Sequence of chain 2.B:
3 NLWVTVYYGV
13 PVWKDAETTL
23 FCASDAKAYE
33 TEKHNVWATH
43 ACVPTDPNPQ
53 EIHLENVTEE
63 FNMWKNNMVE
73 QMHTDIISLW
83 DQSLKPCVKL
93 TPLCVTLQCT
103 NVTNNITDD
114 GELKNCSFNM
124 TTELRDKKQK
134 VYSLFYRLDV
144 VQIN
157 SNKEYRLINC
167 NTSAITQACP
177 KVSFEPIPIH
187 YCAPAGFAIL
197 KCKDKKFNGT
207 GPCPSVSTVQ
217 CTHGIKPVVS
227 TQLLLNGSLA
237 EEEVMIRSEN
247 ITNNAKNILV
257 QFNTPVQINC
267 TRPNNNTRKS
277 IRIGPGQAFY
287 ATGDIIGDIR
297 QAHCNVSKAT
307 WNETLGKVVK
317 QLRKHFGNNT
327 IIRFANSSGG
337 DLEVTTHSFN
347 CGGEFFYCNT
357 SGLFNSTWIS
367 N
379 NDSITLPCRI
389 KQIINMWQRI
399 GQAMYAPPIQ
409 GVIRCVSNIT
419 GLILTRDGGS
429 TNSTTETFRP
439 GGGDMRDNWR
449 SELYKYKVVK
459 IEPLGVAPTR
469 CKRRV

A protein and the small-molecule ligand that binds it are described below.
Small molecule (SMILES): CC(=O)N[C@H]1[C@H](O[C@H]2[C@H](O)[C@@H](NC(C)=O)CO[C@@H]2CO)O[C@H](CO)[C@@H](O)[C@@H]1O

Binding-site contacts:
Ligand atom C5 contacts residue ASN324 of chain 2.B at 3.6 Å.
Ligand atom N2 contacts residue ASN324 of chain 2.B at 3.0 Å (h-bond).
Ligand atom C8 contacts residue ASN324 of chain 2.B at 4.4 Å.
Ligand atom C8 contacts residue ARG319 of chain 2.B at 4.5 Å.
Ligand atom C8 contacts residue LYS320 of chain 2.B at 4.5 Å.
Ligand atom C2 contacts residue ASN324 of chain 2.B at 2.5 Å.
Ligand atom C3 contacts residue ASN324 of chain 2.B at 3.8 Å.
Ligand atom O7 contacts residue ASN324 of chain 2.B at 2.8 Å (h-bond).
Ligand atom O5 contacts residue ASN324 of chain 2.B at 2.3 Å (h-bond).
Ligand atom C4 contacts residue ASN324 of chain 2.B at 4.2 Å.
Ligand atom C7 contacts residue ASN324 of chain 2.B at 3.1 Å.
Ligand atom C1 contacts residue ASN324 of chain 2.B at 1.4 Å.